This protein binds this small molecule.
Small molecule (SMILES): CC(=O)N[C@@H]1[C@@H](O)[C@H](O)[C@@H](CO)O[C@H]1O

Binding-site contacts:
Ligand atom C1 contacts residue ASN497 of chain 1.F at 1.4 Å.
Ligand atom O7 contacts residue ASN497 of chain 1.F at 3.7 Å.
Ligand atom C4 contacts residue ASN497 of chain 1.F at 4.2 Å.
Ligand atom O6 contacts residue ASN497 of chain 1.F at 4.0 Å.
Ligand atom C3 contacts residue ASN497 of chain 1.F at 3.8 Å.
Ligand atom O7 contacts residue SER494 of chain 1.F at 4.0 Å.
Ligand atom C8 contacts residue SER494 of chain 1.F at 4.3 Å.
Ligand atom C8 contacts residue GLU490 of chain 1.F at 3.9 Å.
Ligand atom O7 contacts residue THR499 of chain 1.F at 3.9 Å.
Ligand atom N2 contacts residue ASN497 of chain 1.F at 2.9 Å (h-bond).
Ligand atom C5 contacts residue ASN497 of chain 1.F at 3.7 Å.
Ligand atom C8 contacts residue GLU493 of chain 1.F at 4.4 Å.
Ligand atom C2 contacts residue THR499 of chain 1.F at 4.5 Å.
Ligand atom C7 contacts residue ASN497 of chain 1.F at 3.5 Å.
Ligand atom O5 contacts residue ASN497 of chain 1.F at 2.4 Å (h-bond).
Ligand atom C2 contacts residue ASN497 of chain 1.F at 2.4 Å.
Ligand atom C7 contacts residue SER494 of chain 1.F at 4.4 Å.
Ligand atom C1 contacts residue THR499 of chain 1.F at 4.5 Å.

Sequence of chain 1.F:
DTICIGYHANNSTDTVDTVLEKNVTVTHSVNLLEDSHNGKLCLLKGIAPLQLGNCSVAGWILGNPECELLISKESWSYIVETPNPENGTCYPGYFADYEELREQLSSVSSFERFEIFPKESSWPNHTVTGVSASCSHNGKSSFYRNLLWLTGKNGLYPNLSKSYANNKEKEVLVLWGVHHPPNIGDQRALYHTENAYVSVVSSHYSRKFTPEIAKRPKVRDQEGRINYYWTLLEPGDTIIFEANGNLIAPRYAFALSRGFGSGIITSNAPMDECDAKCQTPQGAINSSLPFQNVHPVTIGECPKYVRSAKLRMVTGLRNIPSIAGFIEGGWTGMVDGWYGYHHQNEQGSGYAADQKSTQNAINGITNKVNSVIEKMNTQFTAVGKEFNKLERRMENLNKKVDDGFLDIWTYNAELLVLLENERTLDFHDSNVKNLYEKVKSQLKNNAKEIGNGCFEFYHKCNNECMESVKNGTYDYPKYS